Binding-site contacts:
Ligand atom C3 contacts residue ASN61 of chain 1.B at 3.9 Å.
Ligand atom O6 contacts residue SER63 of chain 1.B at 4.2 Å.
Ligand atom C5 contacts residue ASN61 of chain 1.B at 3.6 Å.
Ligand atom N2 contacts residue ASN61 of chain 1.B at 3.0 Å (h-bond).
Ligand atom O7 contacts residue ASN61 of chain 1.B at 3.2 Å (h-bond).
Ligand atom C2 contacts residue ASN61 of chain 1.B at 2.5 Å.
Ligand atom C7 contacts residue ASN61 of chain 1.B at 3.4 Å.
Ligand atom C4 contacts residue ASN61 of chain 1.B at 4.3 Å.
Ligand atom O5 contacts residue ASN61 of chain 1.B at 2.3 Å (h-bond).
Ligand atom C1 contacts residue ASN61 of chain 1.B at 1.4 Å.

This small molecule binds to this protein.
Small molecule (SMILES): CC(=O)N[C@H]1[C@H](O[C@H]2[C@H](O)[C@@H](NC(C)=O)CO[C@@H]2CO)O[C@H](CO)[C@@H](O[C@@H]2O[C@H](CO)[C@@H](O)[C@H](O)[C@@H]2O)[C@@H]1O

Sequence of chain 1.B:
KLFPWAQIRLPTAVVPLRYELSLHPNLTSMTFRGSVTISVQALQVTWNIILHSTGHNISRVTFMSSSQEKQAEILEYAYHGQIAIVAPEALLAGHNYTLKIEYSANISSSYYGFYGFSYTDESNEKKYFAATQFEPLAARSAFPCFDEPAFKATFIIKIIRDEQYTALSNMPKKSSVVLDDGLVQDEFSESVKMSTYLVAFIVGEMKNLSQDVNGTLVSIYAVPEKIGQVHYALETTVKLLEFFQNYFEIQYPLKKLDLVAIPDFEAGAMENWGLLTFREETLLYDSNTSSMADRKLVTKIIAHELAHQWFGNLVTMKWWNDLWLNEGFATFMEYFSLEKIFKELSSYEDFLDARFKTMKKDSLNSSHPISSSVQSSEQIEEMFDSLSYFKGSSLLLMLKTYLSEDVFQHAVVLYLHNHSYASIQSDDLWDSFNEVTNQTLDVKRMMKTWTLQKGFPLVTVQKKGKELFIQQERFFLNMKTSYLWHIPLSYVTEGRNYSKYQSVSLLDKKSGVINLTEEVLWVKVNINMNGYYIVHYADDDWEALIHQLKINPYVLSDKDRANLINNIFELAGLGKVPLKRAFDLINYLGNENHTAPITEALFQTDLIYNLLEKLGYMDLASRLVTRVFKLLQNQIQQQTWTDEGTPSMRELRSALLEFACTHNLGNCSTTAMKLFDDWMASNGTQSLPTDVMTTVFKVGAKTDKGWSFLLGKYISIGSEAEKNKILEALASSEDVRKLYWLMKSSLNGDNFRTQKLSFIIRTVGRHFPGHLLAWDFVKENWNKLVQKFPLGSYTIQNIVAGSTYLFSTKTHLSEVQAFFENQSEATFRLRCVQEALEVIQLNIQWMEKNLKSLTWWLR